Sequence of chain 1.A:
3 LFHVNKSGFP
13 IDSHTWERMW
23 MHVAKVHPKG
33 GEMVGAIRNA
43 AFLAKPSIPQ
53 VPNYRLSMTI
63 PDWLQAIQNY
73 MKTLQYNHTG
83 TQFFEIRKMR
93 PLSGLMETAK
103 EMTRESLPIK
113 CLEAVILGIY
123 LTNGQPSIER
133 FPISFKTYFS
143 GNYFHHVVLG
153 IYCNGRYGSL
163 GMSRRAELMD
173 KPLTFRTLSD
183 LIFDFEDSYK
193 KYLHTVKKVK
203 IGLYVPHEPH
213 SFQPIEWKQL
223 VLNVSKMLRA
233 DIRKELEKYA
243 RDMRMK

This protein binds this small molecule.
Small molecule (SMILES): CCOC(=O)[C@H](O)CC(=O)N[C@@H](Cc1ccc(O)cc1)C(=O)O

Binding-site contacts:
Ligand atom C14 contacts residue HIS148 of chain 1.A at 3.8 Å.
Ligand atom CE2 contacts residue HIS196 of chain 1.A at 3.6 Å.
Ligand atom CZ contacts residue HIS196 of chain 1.A at 3.5 Å.
Ligand atom CE1 contacts residue PHE146 of chain 1.A at 3.7 Å (hydrophobic).
Ligand atom CA1 contacts residue TYR78 of chain 1.A at 3.7 Å (hydrophobic).
Ligand atom O18 contacts residue CYS113 of chain 1.A at 3.0 Å (h-bond).
Ligand atom CE1 contacts residue ARG166 of chain 1.A at 3.7 Å.
Ligand atom N1 contacts residue CYS113 of chain 1.A at 3.5 Å (h-bond).
Ligand atom C1 contacts residue SER165 of chain 1.A at 3.4 Å.
Ligand atom O1 contacts residue HIS148 of chain 1.A at 3.0 Å (h-bond).
Ligand atom C1 contacts residue TYR78 of chain 1.A at 3.6 Å (hydrophobic).
Ligand atom O21 contacts residue HIS147 of chain 1.A at 3.6 Å.
Ligand atom O18 contacts residue LEU114 of chain 1.A at 3.0 Å (h-bond).
Ligand atom O20 contacts residue PHE4 of chain 1.A at 3.5 Å.
Ligand atom C14 contacts residue HIS147 of chain 1.A at 3.9 Å.
Ligand atom C14 contacts residue TYR78 of chain 1.A at 3.6 Å (hydrophobic).
Ligand atom C14 contacts residue CYS113 of chain 1.A at 2.7 Å (hydrophobic).
Ligand atom OXT contacts residue TYR78 of chain 1.A at 3.1 Å (h-bond).
Ligand atom O18 contacts residue LYS112 of chain 1.A at 3.7 Å.
Ligand atom O16 contacts residue TYR78 of chain 1.A at 2.6 Å (h-bond).
Ligand atom C17 contacts residue CYS113 of chain 1.A at 2.8 Å (hydrophobic).
Ligand atom CZ contacts residue ARG166 of chain 1.A at 3.8 Å.
Ligand atom O20 contacts residue LYS112 of chain 1.A at 2.9 Å (salt-bridge).
Ligand atom OXT contacts residue ARG166 of chain 1.A at 2.9 Å (salt-bridge).
Ligand atom N1 contacts residue HIS148 of chain 1.A at 3.4 Å (h-bond).
Ligand atom C1 contacts residue HIS148 of chain 1.A at 3.9 Å.
Ligand atom C1 contacts residue ARG166 of chain 1.A at 3.8 Å.
Ligand atom N1 contacts residue HIS147 of chain 1.A at 3.2 Å (h-bond).
Ligand atom C17 contacts residue LYS112 of chain 1.A at 3.9 Å.
Ligand atom CD1 contacts residue ARG166 of chain 1.A at 3.6 Å.
Ligand atom OH contacts residue HIS196 of chain 1.A at 3.1 Å (h-bond).
Ligand atom O16 contacts residue CYS113 of chain 1.A at 3.2 Å.
Ligand atom CD1 contacts residue PHE146 of chain 1.A at 3.4 Å (hydrophobic).
Ligand atom CB1 contacts residue HIS147 of chain 1.A at 3.8 Å.
Ligand atom C22 contacts residue PHE4 of chain 1.A at 3.8 Å (hydrophobic).
Ligand atom O1 contacts residue SER165 of chain 1.A at 2.7 Å (h-bond).
Ligand atom C23 contacts residue HIS147 of chain 1.A at 3.9 Å.
Ligand atom OXT contacts residue SER165 of chain 1.A at 3.4 Å (h-bond).
Ligand atom C15 contacts residue CYS113 of chain 1.A at 1.8 Å (hydrophobic).
Ligand atom C15 contacts residue HIS147 of chain 1.A at 3.6 Å.